Sequence of chain 1.A:
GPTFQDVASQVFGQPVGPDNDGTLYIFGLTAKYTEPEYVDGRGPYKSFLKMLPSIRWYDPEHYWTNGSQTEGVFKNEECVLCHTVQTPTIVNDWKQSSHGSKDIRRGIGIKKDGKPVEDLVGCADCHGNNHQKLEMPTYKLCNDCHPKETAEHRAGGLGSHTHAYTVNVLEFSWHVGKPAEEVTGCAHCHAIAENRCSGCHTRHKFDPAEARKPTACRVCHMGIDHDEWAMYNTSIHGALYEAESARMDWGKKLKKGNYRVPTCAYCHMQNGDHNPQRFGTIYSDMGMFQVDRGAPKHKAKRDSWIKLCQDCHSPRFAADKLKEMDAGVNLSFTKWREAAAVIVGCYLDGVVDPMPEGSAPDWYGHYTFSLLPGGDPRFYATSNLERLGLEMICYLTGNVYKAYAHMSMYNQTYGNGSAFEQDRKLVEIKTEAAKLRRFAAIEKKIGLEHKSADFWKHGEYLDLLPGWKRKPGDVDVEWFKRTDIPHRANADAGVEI

Binding-site contacts:
Ligand atom CAQ contacts residue PRO378 of chain 1.A at 3.7 Å (hydrophobic).
Ligand atom CAN contacts residue GLY376 of chain 1.A at 3.8 Å.
Ligand atom CAT contacts residue GLY375 of chain 1.A at 3.7 Å.
Ligand atom CAP contacts residue LEU372 of chain 1.A at 3.6 Å (hydrophobic).
Ligand atom OAA contacts residue GLY376 of chain 1.A at 4.4 Å.
Ligand atom CAJ contacts residue LEU372 of chain 1.A at 4.3 Å (hydrophobic).
Ligand atom OAA contacts residue GLY375 of chain 1.A at 2.6 Å (h-bond).
Ligand atom CAP contacts residue PHE13 of chain 3.A at 3.8 Å (hydrophobic).
Ligand atom CAK contacts residue LEU30 of chain 3.A at 4.0 Å (hydrophobic).
Ligand atom CAI contacts residue LEU30 of chain 3.A at 4.4 Å (hydrophobic).
Ligand atom CAN contacts residue LEU373 of chain 1.A at 4.2 Å (hydrophobic).
Ligand atom NAZ contacts residue ALA490 of chain 1.A at 4.5 Å.
Ligand atom CAL contacts residue PHE28 of chain 3.A at 4.2 Å (hydrophobic).
Ligand atom CAI contacts residue TRP337 of chain 1.A at 4.4 Å (hydrophobic).
Ligand atom CAQ contacts residue PHE28 of chain 3.A at 4.0 Å (hydrophobic).
Ligand atom CAQ contacts residue LEU373 of chain 1.A at 4.0 Å (hydrophobic).
Ligand atom OAA contacts residue PRO374 of chain 1.A at 3.4 Å.
Ligand atom CAU contacts residue PHE13 of chain 3.A at 4.2 Å (hydrophobic).
Ligand atom CAL contacts residue PRO374 of chain 1.A at 4.2 Å (hydrophobic).
Ligand atom CAJ contacts residue PHE28 of chain 3.A at 4.1 Å (hydrophobic).
Ligand atom CAU contacts residue PHE28 of chain 3.A at 3.8 Å (hydrophobic).
Ligand atom CAN contacts residue PRO378 of chain 1.A at 4.5 Å (hydrophobic).
Ligand atom CAO contacts residue PRO378 of chain 1.A at 4.2 Å (hydrophobic).
Ligand atom CAQ contacts residue SER371 of chain 1.A at 4.4 Å.
Ligand atom CAN contacts residue GLY375 of chain 1.A at 4.2 Å.
Ligand atom CAK contacts residue PHE13 of chain 3.A at 3.9 Å (hydrophobic).
Ligand atom CAL contacts residue PHE13 of chain 3.A at 4.3 Å (hydrophobic).
Ligand atom CAK contacts residue LEU372 of chain 1.A at 3.5 Å (hydrophobic).
Ligand atom CAT contacts residue PRO374 of chain 1.A at 4.3 Å (hydrophobic).
Ligand atom CAK contacts residue LEU373 of chain 1.A at 4.4 Å (hydrophobic).
Ligand atom CAI contacts residue LEU372 of chain 1.A at 3.5 Å (hydrophobic).
Ligand atom OAA contacts residue LEU373 of chain 1.A at 4.4 Å.
Ligand atom CAT contacts residue GLY376 of chain 1.A at 4.5 Å.
Ligand atom CAL contacts residue LEU373 of chain 1.A at 4.0 Å (hydrophobic).
Ligand atom CAP contacts residue LEU373 of chain 1.A at 3.7 Å (hydrophobic).
Ligand atom CAO contacts residue PHE28 of chain 3.A at 3.9 Å (hydrophobic).
Ligand atom CAJ contacts residue TRP337 of chain 1.A at 3.8 Å (hydrophobic).
Ligand atom CAO contacts residue LEU372 of chain 1.A at 4.0 Å (hydrophobic).
Ligand atom CAP contacts residue PRO374 of chain 1.A at 4.0 Å (hydrophobic).

Sequence of chain 3.A:
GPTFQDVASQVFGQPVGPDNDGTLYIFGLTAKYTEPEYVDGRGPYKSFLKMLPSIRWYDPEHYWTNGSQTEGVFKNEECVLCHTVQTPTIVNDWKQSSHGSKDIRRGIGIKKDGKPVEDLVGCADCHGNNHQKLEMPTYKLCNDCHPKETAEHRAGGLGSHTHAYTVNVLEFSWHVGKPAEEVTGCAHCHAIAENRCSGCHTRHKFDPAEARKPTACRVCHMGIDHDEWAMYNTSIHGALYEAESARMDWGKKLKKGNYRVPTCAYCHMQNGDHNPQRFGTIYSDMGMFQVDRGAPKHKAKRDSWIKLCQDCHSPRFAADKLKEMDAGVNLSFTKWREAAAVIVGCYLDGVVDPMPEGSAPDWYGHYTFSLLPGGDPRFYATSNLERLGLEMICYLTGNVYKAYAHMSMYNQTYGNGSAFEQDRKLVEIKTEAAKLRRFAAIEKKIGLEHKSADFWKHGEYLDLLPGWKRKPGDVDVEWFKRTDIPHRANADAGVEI

The small molecule below binds the protein below.
Small molecule (SMILES): O=C(CCCC1CCCCC1)N(CCO)C[C@H](O)[C@@H](O)[C@H](O)[C@H](O)CO